Binding-site contacts:
Ligand atom C2 contacts residue ASN103 of chain 1.E at 2.4 Å.
Ligand atom C7 contacts residue ASN103 of chain 1.E at 3.0 Å.
Ligand atom N2 contacts residue ASN103 of chain 1.E at 2.9 Å (h-bond).
Ligand atom C1 contacts residue ASN103 of chain 1.E at 1.4 Å.
Ligand atom O7 contacts residue ASN103 of chain 1.E at 2.8 Å (h-bond).
Ligand atom C4 contacts residue ASN103 of chain 1.E at 4.2 Å.
Ligand atom C3 contacts residue ASN103 of chain 1.E at 3.8 Å.
Ligand atom C5 contacts residue ASN103 of chain 1.E at 3.7 Å.
Ligand atom O5 contacts residue LYS117 of chain 1.E at 4.3 Å.
Ligand atom O5 contacts residue ASN103 of chain 1.E at 2.4 Å (h-bond).
Ligand atom C8 contacts residue ASN103 of chain 1.E at 4.3 Å.

Sequence of chain 1.E:
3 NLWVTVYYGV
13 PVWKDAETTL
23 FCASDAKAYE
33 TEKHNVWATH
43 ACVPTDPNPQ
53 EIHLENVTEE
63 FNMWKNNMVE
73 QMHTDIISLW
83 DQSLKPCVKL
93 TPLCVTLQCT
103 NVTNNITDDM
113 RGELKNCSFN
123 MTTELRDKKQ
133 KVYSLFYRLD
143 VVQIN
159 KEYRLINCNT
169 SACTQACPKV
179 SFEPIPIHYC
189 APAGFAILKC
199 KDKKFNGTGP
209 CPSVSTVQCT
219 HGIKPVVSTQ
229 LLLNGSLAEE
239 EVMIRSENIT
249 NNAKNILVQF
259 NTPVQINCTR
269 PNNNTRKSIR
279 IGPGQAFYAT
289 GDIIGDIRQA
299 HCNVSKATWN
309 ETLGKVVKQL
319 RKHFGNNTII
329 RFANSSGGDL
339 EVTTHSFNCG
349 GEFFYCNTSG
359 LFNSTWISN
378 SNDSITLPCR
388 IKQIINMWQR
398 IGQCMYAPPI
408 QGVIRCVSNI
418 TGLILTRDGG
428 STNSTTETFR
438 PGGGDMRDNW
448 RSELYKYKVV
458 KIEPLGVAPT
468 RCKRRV

The small molecule below binds the protein below.
Small molecule (SMILES): CC(=O)N[C@@H]1[C@@H](O)[C@H](O)[C@@H](CO)O[C@H]1O